Sequence of chain 3.B:
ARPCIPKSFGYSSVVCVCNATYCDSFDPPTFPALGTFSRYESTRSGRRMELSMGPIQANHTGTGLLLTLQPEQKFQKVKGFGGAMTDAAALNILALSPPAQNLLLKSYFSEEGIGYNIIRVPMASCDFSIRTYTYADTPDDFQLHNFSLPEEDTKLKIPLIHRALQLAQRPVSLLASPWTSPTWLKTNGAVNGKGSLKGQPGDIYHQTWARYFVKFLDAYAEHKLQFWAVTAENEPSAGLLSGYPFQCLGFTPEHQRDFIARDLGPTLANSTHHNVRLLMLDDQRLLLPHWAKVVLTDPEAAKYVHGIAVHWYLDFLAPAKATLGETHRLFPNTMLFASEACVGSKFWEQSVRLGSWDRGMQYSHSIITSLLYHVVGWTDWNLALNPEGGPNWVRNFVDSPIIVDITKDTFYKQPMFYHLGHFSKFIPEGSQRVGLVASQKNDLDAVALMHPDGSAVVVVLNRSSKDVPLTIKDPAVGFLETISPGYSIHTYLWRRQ

The small molecule below binds the protein below.
Small molecule (SMILES): CC(=O)N[C@@H]1[C@@H](O)[C@H](O)[C@@H](CO)O[C@H]1O

Binding-site contacts:
Ligand atom N2 contacts residue ASN146 of chain 3.B at 3.1 Å (h-bond).
Ligand atom C1 contacts residue ASN146 of chain 3.B at 1.5 Å.
Ligand atom C4 contacts residue ASN146 of chain 3.B at 4.4 Å.
Ligand atom C7 contacts residue ASN146 of chain 3.B at 3.7 Å.
Ligand atom O5 contacts residue HIS145 of chain 3.B at 4.5 Å.
Ligand atom C8 contacts residue THR138 of chain 3.B at 4.2 Å.
Ligand atom C2 contacts residue ASN146 of chain 3.B at 2.6 Å.
Ligand atom O5 contacts residue ASN146 of chain 3.B at 2.4 Å (h-bond).
Ligand atom C3 contacts residue ASN146 of chain 3.B at 3.9 Å.
Ligand atom C7 contacts residue THR138 of chain 3.B at 4.3 Å.
Ligand atom O7 contacts residue ASN146 of chain 3.B at 3.8 Å.
Ligand atom O7 contacts residue THR138 of chain 3.B at 4.1 Å.
Ligand atom C5 contacts residue ASN146 of chain 3.B at 3.7 Å.